Binding-site contacts:
Ligand atom C3 contacts residue ASN212 of chain 1.B at 4.3 Å.
Ligand atom C8 contacts residue ASN212 of chain 1.B at 3.9 Å.
Ligand atom C8 contacts residue PRO27 of chain 1.N at 4.3 Å (hydrophobic).
Ligand atom C5 contacts residue ASN212 of chain 1.B at 3.4 Å.
Ligand atom C3 contacts residue LYS213 of chain 1.B at 4.4 Å.
Ligand atom C8 contacts residue LYS213 of chain 1.B at 3.9 Å.
Ligand atom O4 contacts residue ASN212 of chain 1.B at 2.4 Å (h-bond).
Ligand atom C7 contacts residue ASN212 of chain 1.B at 4.4 Å.
Ligand atom C2 contacts residue ASN212 of chain 1.B at 4.0 Å.
Ligand atom O4 contacts residue LYS213 of chain 1.B at 3.2 Å (salt-bridge).
Ligand atom C4 contacts residue LYS213 of chain 1.B at 4.3 Å.
Ligand atom O5 contacts residue ASN212 of chain 1.B at 4.1 Å.
Ligand atom N2 contacts residue LYS213 of chain 1.B at 3.9 Å.
Ligand atom C4 contacts residue ASN212 of chain 1.B at 3.4 Å.
Ligand atom N2 contacts residue ASN212 of chain 1.B at 3.6 Å (h-bond).
Ligand atom C1 contacts residue ASN212 of chain 1.B at 3.8 Å.

This small molecule binds to this protein.
Small molecule (SMILES): CC(=O)N[C@@H]1[C@@H](O)[C@H](O)[C@@H](CO)O[C@H]1O

Sequence of chain 1.N:
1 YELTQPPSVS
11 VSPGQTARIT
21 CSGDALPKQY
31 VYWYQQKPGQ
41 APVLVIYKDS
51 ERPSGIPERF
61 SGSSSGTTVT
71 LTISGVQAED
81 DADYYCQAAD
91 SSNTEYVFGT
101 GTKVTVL

Sequence of chain 1.B:
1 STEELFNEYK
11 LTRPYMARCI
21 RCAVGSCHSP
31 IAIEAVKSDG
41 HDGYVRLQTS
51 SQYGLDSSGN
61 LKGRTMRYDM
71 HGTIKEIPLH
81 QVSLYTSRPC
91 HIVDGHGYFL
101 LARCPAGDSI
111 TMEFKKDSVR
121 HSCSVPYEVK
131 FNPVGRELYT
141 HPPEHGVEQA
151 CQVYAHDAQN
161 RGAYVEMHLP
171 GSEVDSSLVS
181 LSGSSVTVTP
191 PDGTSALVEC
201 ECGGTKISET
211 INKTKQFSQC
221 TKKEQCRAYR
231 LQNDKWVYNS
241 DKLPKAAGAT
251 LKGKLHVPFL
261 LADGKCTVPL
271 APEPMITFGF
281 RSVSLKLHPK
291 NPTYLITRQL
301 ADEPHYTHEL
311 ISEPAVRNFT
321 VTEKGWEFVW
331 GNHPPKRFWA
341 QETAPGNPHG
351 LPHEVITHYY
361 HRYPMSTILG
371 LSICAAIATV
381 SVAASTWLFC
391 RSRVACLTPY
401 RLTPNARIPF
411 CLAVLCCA